Sequence of chain 1.Q:
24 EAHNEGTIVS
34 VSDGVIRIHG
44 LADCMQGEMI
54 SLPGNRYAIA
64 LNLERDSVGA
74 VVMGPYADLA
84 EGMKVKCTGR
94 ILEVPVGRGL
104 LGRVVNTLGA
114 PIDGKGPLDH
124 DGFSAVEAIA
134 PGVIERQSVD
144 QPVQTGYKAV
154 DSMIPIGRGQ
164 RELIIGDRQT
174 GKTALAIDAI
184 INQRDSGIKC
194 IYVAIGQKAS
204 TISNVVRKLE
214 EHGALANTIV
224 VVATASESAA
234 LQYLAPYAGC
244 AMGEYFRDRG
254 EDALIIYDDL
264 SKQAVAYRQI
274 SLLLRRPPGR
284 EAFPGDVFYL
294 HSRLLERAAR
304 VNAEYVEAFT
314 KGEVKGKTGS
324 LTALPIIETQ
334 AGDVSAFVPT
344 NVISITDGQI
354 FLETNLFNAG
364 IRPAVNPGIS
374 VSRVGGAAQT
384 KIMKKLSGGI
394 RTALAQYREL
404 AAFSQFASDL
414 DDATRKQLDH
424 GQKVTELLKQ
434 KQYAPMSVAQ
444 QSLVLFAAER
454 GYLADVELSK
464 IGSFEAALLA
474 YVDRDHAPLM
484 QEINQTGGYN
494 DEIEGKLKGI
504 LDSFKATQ

Binding-site contacts:
Ligand atom N1 contacts residue GLN433 of chain 1.Q at 3.8 Å.
Ligand atom C5 contacts residue ARG365 of chain 1.Q at 3.5 Å.
Ligand atom O1B contacts residue LYS175 of chain 1.Q at 2.6 Å (salt-bridge).
Ligand atom C1' contacts residue PHE360 of chain 1.Q at 3.9 Å (hydrophobic).
Ligand atom N1 contacts residue ARG365 of chain 1.Q at 3.2 Å.
Ligand atom C2 contacts residue ARG365 of chain 1.Q at 3.1 Å.
Ligand atom O3A contacts residue GLN172 of chain 1.Q at 3.9 Å.
Ligand atom O2B contacts residue THR176 of chain 1.Q at 2.8 Å (h-bond).
Ligand atom N1 contacts residue GLN435 of chain 1.Q at 3.6 Å.
Ligand atom O1B contacts residue THR173 of chain 1.Q at 3.5 Å (h-bond).
Ligand atom O2G contacts residue MG1 of chain 1.HB at 2.0 Å.
Ligand atom C2' contacts residue GLN435 of chain 1.Q at 3.9 Å.
Ligand atom O4' contacts residue PHE360 of chain 1.Q at 3.0 Å.
Ligand atom PB contacts residue MG1 of chain 1.HB at 3.6 Å.
Ligand atom O1B contacts residue GLN172 of chain 1.Q at 3.6 Å (h-bond).
Ligand atom C8 contacts residue ALA177 of chain 1.Q at 3.5 Å (hydrophobic).
Ligand atom C6 contacts residue GLN435 of chain 1.Q at 3.7 Å.
Ligand atom C4 contacts residue ARG365 of chain 1.Q at 3.4 Å.
Ligand atom PG contacts residue MG1 of chain 1.HB at 3.5 Å.
Ligand atom O2' contacts residue GLN435 of chain 1.Q at 3.2 Å (h-bond).
Ligand atom O1G contacts residue GLN172 of chain 1.Q at 3.5 Å (h-bond).
Ligand atom O3G contacts residue ARG342 of chain 1.T at 3.4 Å (salt-bridge).
Ligand atom C4' contacts residue PHE360 of chain 1.Q at 3.7 Å (hydrophobic).
Ligand atom O1A contacts residue THR176 of chain 1.Q at 3.7 Å.
Ligand atom N6 contacts residue GLN435 of chain 1.Q at 3.5 Å.
Ligand atom C6 contacts residue ARG365 of chain 1.Q at 3.3 Å.
Ligand atom O1G contacts residue GLU331 of chain 1.Q at 3.5 Å (salt-bridge).
Ligand atom O3A contacts residue GLY174 of chain 1.Q at 3.3 Å (h-bond).
Ligand atom N3 contacts residue ARG365 of chain 1.Q at 3.3 Å.
Ligand atom O1A contacts residue GLY174 of chain 1.Q at 3.8 Å.
Ligand atom O1B contacts residue GLY174 of chain 1.Q at 3.8 Å.
Ligand atom O1A contacts residue ALA177 of chain 1.Q at 2.8 Å (h-bond).
Ligand atom C5 contacts residue GLN435 of chain 1.Q at 3.9 Å.
Ligand atom O3A contacts residue LYS175 of chain 1.Q at 3.8 Å.
Ligand atom N6 contacts residue GLN433 of chain 1.Q at 3.3 Å (h-bond).
Ligand atom N6 contacts residue LYS434 of chain 1.Q at 3.7 Å.
Ligand atom N7 contacts residue ALA177 of chain 1.Q at 3.7 Å.
Ligand atom N3B contacts residue GLN172 of chain 1.Q at 3.2 Å.
Ligand atom O2B contacts residue MG1 of chain 1.HB at 2.2 Å.
Ligand atom O3A contacts residue THR173 of chain 1.Q at 3.7 Å.

This protein binds this small molecule.
Small molecule (SMILES): Nc1ncnc2c1ncn2[C@@H]1O[C@H](CO[P](=O)(O)O[P](=O)(O)NP(=O)(O)O)[C@@H](O)[C@H]1O

Sequence of chain 1.T:
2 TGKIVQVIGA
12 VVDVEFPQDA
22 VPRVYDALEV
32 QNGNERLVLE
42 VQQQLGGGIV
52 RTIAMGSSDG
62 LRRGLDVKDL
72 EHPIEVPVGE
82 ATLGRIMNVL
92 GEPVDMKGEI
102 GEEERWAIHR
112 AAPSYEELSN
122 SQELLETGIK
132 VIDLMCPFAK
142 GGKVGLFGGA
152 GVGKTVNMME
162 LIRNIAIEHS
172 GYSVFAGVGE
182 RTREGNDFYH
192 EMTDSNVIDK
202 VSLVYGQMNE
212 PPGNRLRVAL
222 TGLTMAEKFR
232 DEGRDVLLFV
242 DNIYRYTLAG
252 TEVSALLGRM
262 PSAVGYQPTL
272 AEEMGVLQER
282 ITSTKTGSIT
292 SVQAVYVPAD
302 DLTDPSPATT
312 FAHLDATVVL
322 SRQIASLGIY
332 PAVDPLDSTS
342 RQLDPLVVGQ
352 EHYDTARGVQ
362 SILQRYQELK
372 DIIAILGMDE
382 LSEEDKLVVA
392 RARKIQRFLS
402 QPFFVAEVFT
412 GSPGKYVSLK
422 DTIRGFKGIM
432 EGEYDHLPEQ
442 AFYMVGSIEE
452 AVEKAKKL